Binding-site contacts:
Ligand atom C2 contacts residue ASN219 of chain 1.E at 2.6 Å.
Ligand atom C7 contacts residue NAG1 of chain 1.FB at 4.0 Å.
Ligand atom N2 contacts residue ASN219 of chain 1.E at 2.9 Å (h-bond).
Ligand atom O7 contacts residue NAG1 of chain 1.FB at 3.6 Å.
Ligand atom O5 contacts residue ASN207 of chain 1.E at 3.6 Å.
Ligand atom O6 contacts residue ASN207 of chain 1.E at 4.5 Å.
Ligand atom C1 contacts residue ASN219 of chain 1.E at 1.5 Å.
Ligand atom O7 contacts residue ASN219 of chain 1.E at 4.2 Å.
Ligand atom C6 contacts residue ASN207 of chain 1.E at 4.2 Å.
Ligand atom C4 contacts residue ASN219 of chain 1.E at 4.4 Å.
Ligand atom C3 contacts residue ASN219 of chain 1.E at 3.9 Å.
Ligand atom C5 contacts residue VAL55 of chain 1.E at 4.1 Å (hydrophobic).
Ligand atom C1 contacts residue ASN207 of chain 1.E at 4.4 Å.
Ligand atom C6 contacts residue VAL55 of chain 1.E at 4.0 Å (hydrophobic).
Ligand atom C8 contacts residue NAG1 of chain 1.FB at 4.1 Å.
Ligand atom C7 contacts residue ASN219 of chain 1.E at 3.8 Å.
Ligand atom C5 contacts residue ASN219 of chain 1.E at 3.8 Å.
Ligand atom O5 contacts residue ASN219 of chain 1.E at 2.5 Å (h-bond).

A protein and the small-molecule ligand that binds it are described below.
Small molecule (SMILES): CC(=O)N[C@H]1[C@H](O[C@H]2[C@H](O)[C@@H](NC(C)=O)CO[C@@H]2CO)O[C@H](CO)[C@@H](O)[C@@H]1O

Sequence of chain 1.E:
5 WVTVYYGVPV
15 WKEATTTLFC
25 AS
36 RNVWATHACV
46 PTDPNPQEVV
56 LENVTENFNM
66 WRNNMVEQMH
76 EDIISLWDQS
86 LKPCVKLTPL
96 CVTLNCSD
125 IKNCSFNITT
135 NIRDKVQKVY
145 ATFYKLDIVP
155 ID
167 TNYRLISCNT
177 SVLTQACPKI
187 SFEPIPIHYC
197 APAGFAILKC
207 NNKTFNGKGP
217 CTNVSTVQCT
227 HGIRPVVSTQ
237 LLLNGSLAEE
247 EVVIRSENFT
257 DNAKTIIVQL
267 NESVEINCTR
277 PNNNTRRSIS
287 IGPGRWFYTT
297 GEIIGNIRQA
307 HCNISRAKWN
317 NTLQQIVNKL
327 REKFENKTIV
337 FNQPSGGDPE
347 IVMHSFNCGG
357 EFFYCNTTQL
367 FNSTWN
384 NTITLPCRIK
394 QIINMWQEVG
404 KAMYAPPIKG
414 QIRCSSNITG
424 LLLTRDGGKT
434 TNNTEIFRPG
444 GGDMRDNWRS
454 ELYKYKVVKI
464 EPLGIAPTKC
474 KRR